The protein below binds the small molecule below.
Small molecule (SMILES): O=c1[nH]cnc2c1ncn2[C@@H]1O[C@H](COP(=O)(O)O)[C@@H](O)[C@H]1O

Binding-site contacts:
Ligand atom C2' contacts residue ASP238 of chain 1.B at 3.4 Å.
Ligand atom O5' contacts residue GLY202 of chain 1.B at 3.4 Å.
Ligand atom O3' contacts residue ALA73 of chain 1.B at 3.4 Å.
Ligand atom O3' contacts residue MET259 of chain 1.B at 3.5 Å (h-bond).
Ligand atom O2P contacts residue SER203 of chain 1.B at 2.3 Å (h-bond).
Ligand atom O1P contacts residue GLY202 of chain 1.B at 3.6 Å.
Ligand atom C5' contacts residue TYR285 of chain 1.B at 3.6 Å (hydrophobic).
Ligand atom O2' contacts residue ASN177 of chain 1.B at 3.5 Å (h-bond).
Ligand atom C2 contacts residue CYS205 of chain 1.B at 3.3 Å (hydrophobic).
Ligand atom N3 contacts residue CYS205 of chain 1.B at 3.6 Å.
Ligand atom C4' contacts residue ASP238 of chain 1.B at 3.4 Å.
Ligand atom O1P contacts residue GLY239 of chain 1.B at 3.5 Å.
Ligand atom P contacts residue SER203 of chain 1.B at 3.6 Å.
Ligand atom O6 contacts residue GLY289 of chain 1.B at 2.4 Å (h-bond).
Ligand atom O3P contacts residue GLY261 of chain 1.B at 2.7 Å (h-bond).
Ligand atom O3P contacts residue SER262 of chain 1.B at 3.1 Å (h-bond).
Ligand atom O2P contacts residue SER262 of chain 1.B at 3.3 Å.
Ligand atom O2' contacts residue ASP238 of chain 1.B at 2.3 Å (salt-bridge).
Ligand atom O2P contacts residue TYR285 of chain 1.B at 2.8 Å (h-bond).
Ligand atom N7 contacts residue MET75 of chain 1.B at 3.6 Å.
Ligand atom C2 contacts residue ZO71 of chain 1.P at 3.4 Å.
Ligand atom N1 contacts residue ZO71 of chain 1.P at 3.5 Å.
Ligand atom P contacts residue TYR285 of chain 1.B at 3.5 Å.
Ligand atom C4 contacts residue ZO71 of chain 1.P at 3.6 Å.
Ligand atom O1P contacts residue SER203 of chain 1.B at 3.3 Å (h-bond).
Ligand atom C2 contacts residue GLU313 of chain 1.B at 3.5 Å.
Ligand atom C6 contacts residue GLY289 of chain 1.B at 3.3 Å.
Ligand atom O6 contacts residue MET288 of chain 1.B at 2.9 Å (h-bond).
Ligand atom C5 contacts residue MET288 of chain 1.B at 3.6 Å (hydrophobic).
Ligand atom C6 contacts residue MET288 of chain 1.B at 3.7 Å (hydrophobic).
Ligand atom O6 contacts residue GLY287 of chain 1.B at 3.1 Å.
Ligand atom O5' contacts residue TYR285 of chain 1.B at 3.5 Å (h-bond).
Ligand atom N1 contacts residue GLU313 of chain 1.B at 3.0 Å (salt-bridge).
Ligand atom C8 contacts residue MET75 of chain 1.B at 3.5 Å (hydrophobic).
Ligand atom C3' contacts residue ASP238 of chain 1.B at 3.3 Å.
Ligand atom O3' contacts residue ASP238 of chain 1.B at 2.4 Å (salt-bridge).
Ligand atom N7 contacts residue MET288 of chain 1.B at 3.0 Å (h-bond).
Ligand atom O1P contacts residue GLY240 of chain 1.B at 2.9 Å (h-bond).
Ligand atom N3 contacts residue ZO71 of chain 1.P at 3.4 Å.
Ligand atom N7 contacts residue GLY287 of chain 1.B at 3.6 Å.

Sequence of chain 1.B:
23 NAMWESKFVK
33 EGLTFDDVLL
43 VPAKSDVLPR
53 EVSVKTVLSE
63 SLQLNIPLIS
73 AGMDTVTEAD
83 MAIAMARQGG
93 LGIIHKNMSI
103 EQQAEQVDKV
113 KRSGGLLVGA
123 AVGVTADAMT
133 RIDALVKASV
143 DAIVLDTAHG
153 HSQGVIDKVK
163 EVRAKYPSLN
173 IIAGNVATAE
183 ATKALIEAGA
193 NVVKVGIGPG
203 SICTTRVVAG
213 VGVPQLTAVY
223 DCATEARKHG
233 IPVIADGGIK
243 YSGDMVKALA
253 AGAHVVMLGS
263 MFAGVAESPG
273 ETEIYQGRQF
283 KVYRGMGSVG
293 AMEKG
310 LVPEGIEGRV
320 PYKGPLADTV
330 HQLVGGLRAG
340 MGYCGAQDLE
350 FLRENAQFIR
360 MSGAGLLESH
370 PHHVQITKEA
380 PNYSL